Sequence of chain 56.D:
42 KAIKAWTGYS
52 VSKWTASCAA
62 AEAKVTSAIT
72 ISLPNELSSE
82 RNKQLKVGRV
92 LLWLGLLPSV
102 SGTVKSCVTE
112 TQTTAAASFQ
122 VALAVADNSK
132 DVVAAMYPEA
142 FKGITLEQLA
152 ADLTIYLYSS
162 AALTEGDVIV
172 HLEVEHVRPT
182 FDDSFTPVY

Sequence of chain 56.E:
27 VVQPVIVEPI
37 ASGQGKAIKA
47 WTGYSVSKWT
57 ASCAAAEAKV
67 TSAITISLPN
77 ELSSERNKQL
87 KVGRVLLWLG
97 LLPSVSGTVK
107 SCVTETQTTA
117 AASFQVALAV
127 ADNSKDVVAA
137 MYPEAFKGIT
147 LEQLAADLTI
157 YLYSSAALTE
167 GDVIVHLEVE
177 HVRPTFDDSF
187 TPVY

Binding-site contacts:
Ligand atom N9 contacts residue TRP47 of chain 56.D at 3.9 Å.
Ligand atom O4' contacts residue LYS143 of chain 56.D at 4.1 Å.
Ligand atom C2 contacts residue TRP47 of chain 56.D at 4.2 Å (hydrophobic).
Ligand atom C5 contacts residue TRP47 of chain 56.D at 3.8 Å (hydrophobic).
Ligand atom N3 contacts residue TRP47 of chain 56.D at 4.1 Å.
Ligand atom C6 contacts residue THR48 of chain 56.D at 4.2 Å.
Ligand atom N6 contacts residue THR48 of chain 56.D at 3.3 Å (h-bond).
Ligand atom C5' contacts residue VAL178 of chain 56.E at 4.5 Å (hydrophobic).
Ligand atom N7 contacts residue TRP47 of chain 56.D at 3.7 Å.
Ligand atom C4 contacts residue TRP47 of chain 56.D at 3.9 Å (hydrophobic).
Ligand atom OP2 contacts residue GLY49 of chain 56.E at 4.2 Å.
Ligand atom C6 contacts residue TRP47 of chain 56.D at 3.9 Å (hydrophobic).
Ligand atom N6 contacts residue TRP47 of chain 56.D at 3.8 Å.
Ligand atom C8 contacts residue TRP47 of chain 56.D at 3.8 Å (hydrophobic).
Ligand atom N6 contacts residue TYR50 of chain 56.D at 4.2 Å.
Ligand atom N1 contacts residue THR48 of chain 56.D at 4.0 Å.
Ligand atom OP2 contacts residue VAL178 of chain 56.E at 4.5 Å.
Ligand atom N1 contacts residue TRP47 of chain 56.D at 4.3 Å.
Ligand atom O4' contacts residue TRP47 of chain 56.D at 4.1 Å.
Ligand atom C1' contacts residue TRP47 of chain 56.D at 4.3 Å (hydrophobic).

This small molecule binds to this protein.
Small molecule (SMILES): Nc1ncnc2c1ncn2[C@@H]1O[C@H](COO[C@@H]2C[C@@H](CO[P](=O)(O)O[C@H]3[C@@H](O)[C@H](n4cnc5c(N)ncnc54)O[C@@H]3COP(=O)=O)O[C@H]2n2ccc(=O)[nH]c2=O)[C@@H](OOP(O)OC[C@H]2O[C@@H](n3ccc(=O)[nH]c3=O)[C@H](O)[C@@H]2O)[C@H]1O.Op1oo1